This protein binds this small molecule.
Small molecule (SMILES): Cc1ccccc1C(=O)c1sc(Nc2ccc(S(N)(=O)=O)cc2)nc1N

Binding-site contacts:
Ligand atom C06 contacts residue LEU142 of chain 1.A at 3.2 Å (hydrophobic).
Ligand atom N01 contacts residue LEU142 of chain 1.A at 3.6 Å.
Ligand atom C06 contacts residue ALA39 of chain 1.A at 3.3 Å (hydrophobic).
Ligand atom N03 contacts residue VAL72 of chain 1.A at 3.5 Å.
Ligand atom C12 contacts residue ASP153 of chain 1.A at 3.4 Å.
Ligand atom N02 contacts residue PHE90 of chain 1.A at 3.6 Å.
Ligand atom N01 contacts residue ALA39 of chain 1.A at 3.6 Å.
Ligand atom C05 contacts residue ALA39 of chain 1.A at 3.8 Å (hydrophobic).
Ligand atom N02 contacts residue LEU91 of chain 1.A at 2.9 Å (h-bond).
Ligand atom O23 contacts residue LYS97 of chain 1.A at 3.4 Å (salt-bridge).
Ligand atom N01 contacts residue LEU91 of chain 1.A at 3.4 Å (h-bond).
Ligand atom N04 contacts residue ASP94 of chain 1.A at 3.1 Å (salt-bridge).
Ligand atom O24 contacts residue GLN93 of chain 1.A at 3.6 Å.
Ligand atom C17 contacts residue ASP94 of chain 1.A at 3.3 Å.
Ligand atom C19 contacts residue GLN93 of chain 1.A at 3.9 Å.
Ligand atom C05 contacts residue LEU142 of chain 1.A at 3.4 Å (hydrophobic).
Ligand atom O22 contacts residue ALA152 of chain 1.A at 3.9 Å.
Ligand atom C07 contacts residue LEU91 of chain 1.A at 3.7 Å (hydrophobic).
Ligand atom C19 contacts residue HIS92 of chain 1.A at 3.1 Å.
Ligand atom S26 contacts residue ASP94 of chain 1.A at 3.8 Å.
Ligand atom C21 contacts residue PHE88 of chain 1.A at 3.8 Å (hydrophobic).
Ligand atom N03 contacts residue LEU142 of chain 1.A at 3.6 Å.
Ligand atom N03 contacts residue PHE88 of chain 1.A at 3.7 Å.
Ligand atom C14 contacts residue ASP153 of chain 1.A at 3.9 Å.
Ligand atom S26 contacts residue LYS97 of chain 1.A at 3.8 Å.
Ligand atom C07 contacts residue ILE18 of chain 1.A at 3.9 Å (hydrophobic).
Ligand atom C13 contacts residue ASP153 of chain 1.A at 3.3 Å.
Ligand atom O24 contacts residue ASP94 of chain 1.A at 2.9 Å (salt-bridge).
Ligand atom C12 contacts residue VAL26 of chain 1.A at 3.6 Å (hydrophobic).
Ligand atom C20 contacts residue LEU91 of chain 1.A at 3.2 Å (hydrophobic).
Ligand atom C14 contacts residue GLN139 of chain 1.A at 3.9 Å.
Ligand atom C17 contacts residue ILE18 of chain 1.A at 3.8 Å (hydrophobic).
Ligand atom N03 contacts residue ALA39 of chain 1.A at 3.5 Å.
Ligand atom N02 contacts residue ILE18 of chain 1.A at 3.7 Å.
Ligand atom C08 contacts residue LEU91 of chain 1.A at 3.4 Å (hydrophobic).
Ligand atom O24 contacts residue LYS97 of chain 1.A at 3.4 Å.
Ligand atom C20 contacts residue HIS92 of chain 1.A at 3.5 Å.
Ligand atom C16 contacts residue ILE18 of chain 1.A at 3.5 Å (hydrophobic).
Ligand atom N03 contacts residue GLU89 of chain 1.A at 2.8 Å (salt-bridge).
Ligand atom C21 contacts residue VAL26 of chain 1.A at 3.8 Å (hydrophobic).

Sequence of chain 1.A:
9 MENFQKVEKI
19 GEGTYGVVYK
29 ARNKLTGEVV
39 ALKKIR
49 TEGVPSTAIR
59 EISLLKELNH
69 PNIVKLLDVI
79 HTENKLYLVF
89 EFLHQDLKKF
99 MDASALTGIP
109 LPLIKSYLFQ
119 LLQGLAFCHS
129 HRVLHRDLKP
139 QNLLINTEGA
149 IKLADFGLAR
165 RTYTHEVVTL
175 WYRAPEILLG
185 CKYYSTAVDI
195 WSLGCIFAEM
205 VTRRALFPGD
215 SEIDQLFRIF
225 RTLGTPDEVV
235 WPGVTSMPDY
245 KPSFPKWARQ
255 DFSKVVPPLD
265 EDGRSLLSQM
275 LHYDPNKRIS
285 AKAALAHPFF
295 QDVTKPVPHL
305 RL